Sequence of chain 1.C:
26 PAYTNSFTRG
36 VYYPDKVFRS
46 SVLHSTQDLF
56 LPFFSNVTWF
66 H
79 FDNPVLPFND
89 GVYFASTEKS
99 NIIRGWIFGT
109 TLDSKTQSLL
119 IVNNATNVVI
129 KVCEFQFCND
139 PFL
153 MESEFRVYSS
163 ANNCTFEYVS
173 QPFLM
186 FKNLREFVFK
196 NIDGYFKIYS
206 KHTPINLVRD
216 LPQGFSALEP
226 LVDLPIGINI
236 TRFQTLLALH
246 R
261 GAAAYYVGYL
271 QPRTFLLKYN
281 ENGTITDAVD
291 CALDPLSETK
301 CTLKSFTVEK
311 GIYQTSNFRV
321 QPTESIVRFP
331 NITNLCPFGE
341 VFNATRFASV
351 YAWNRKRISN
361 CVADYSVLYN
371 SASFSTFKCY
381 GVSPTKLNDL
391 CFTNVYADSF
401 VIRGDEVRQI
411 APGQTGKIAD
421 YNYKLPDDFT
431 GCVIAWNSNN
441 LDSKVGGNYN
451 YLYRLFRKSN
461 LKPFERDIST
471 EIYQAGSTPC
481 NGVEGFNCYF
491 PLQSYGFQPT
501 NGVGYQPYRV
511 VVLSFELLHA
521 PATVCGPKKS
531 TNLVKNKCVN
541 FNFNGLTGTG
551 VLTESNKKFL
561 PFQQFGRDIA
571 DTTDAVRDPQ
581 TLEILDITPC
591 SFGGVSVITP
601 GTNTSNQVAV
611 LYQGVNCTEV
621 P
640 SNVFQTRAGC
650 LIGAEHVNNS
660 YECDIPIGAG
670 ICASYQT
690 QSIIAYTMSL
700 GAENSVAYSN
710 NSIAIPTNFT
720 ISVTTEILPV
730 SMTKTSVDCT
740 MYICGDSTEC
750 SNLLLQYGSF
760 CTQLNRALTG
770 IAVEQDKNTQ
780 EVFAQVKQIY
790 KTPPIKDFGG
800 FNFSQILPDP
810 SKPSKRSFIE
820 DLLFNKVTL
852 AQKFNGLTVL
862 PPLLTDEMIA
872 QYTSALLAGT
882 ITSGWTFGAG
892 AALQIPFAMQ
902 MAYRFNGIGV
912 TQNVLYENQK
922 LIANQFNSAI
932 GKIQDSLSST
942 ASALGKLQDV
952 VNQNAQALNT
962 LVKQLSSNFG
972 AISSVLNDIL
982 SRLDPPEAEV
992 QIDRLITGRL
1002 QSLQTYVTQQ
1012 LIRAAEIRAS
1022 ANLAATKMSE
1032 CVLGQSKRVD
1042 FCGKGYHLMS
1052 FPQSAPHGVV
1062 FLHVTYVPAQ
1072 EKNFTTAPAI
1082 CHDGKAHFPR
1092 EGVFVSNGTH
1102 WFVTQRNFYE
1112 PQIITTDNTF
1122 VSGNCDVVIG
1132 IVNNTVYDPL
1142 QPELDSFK

Binding-site contacts:
Ligand atom C5 contacts residue ASN164 of chain 1.C at 4.0 Å.
Ligand atom C6 contacts residue ASN164 of chain 1.C at 3.9 Å.
Ligand atom C1 contacts residue ASN165 of chain 1.C at 1.4 Å.
Ligand atom C1 contacts residue ASN164 of chain 1.C at 4.3 Å.
Ligand atom O5 contacts residue ASN164 of chain 1.C at 3.6 Å.
Ligand atom O7 contacts residue ASN165 of chain 1.C at 3.4 Å (h-bond).
Ligand atom C3 contacts residue ASN165 of chain 1.C at 3.7 Å.
Ligand atom N2 contacts residue ASN165 of chain 1.C at 3.0 Å (h-bond).
Ligand atom O5 contacts residue ASN165 of chain 1.C at 2.2 Å (h-bond).
Ligand atom C4 contacts residue ASN165 of chain 1.C at 4.1 Å.
Ligand atom C5 contacts residue ASN165 of chain 1.C at 3.6 Å.
Ligand atom C2 contacts residue ASN165 of chain 1.C at 2.4 Å.
Ligand atom C7 contacts residue ASN165 of chain 1.C at 3.5 Å.

The small molecule below binds the protein below.
Small molecule (SMILES): CC(=O)N[C@@H]1[C@@H](O)[C@H](O)[C@@H](CO)O[C@H]1O